This protein binds this small molecule.
Small molecule (SMILES): CC[C@H](O)/C=C/C=C(C)/C=C/C(=O)NC(=O)/C=C/C1=CCN1C(=O)O

Binding-site contacts:
Ligand atom C17 contacts residue MET98 of chain 1.N at 3.6 Å (hydrophobic).
Ligand atom N2 contacts residue PRO66 of chain 1.N at 4.2 Å.
Ligand atom N2 contacts residue GLY67 of chain 1.N at 3.8 Å.
Ligand atom C10 contacts residue GLN34 of chain 1.N at 3.5 Å.
Ligand atom O3 contacts residue MET98 of chain 1.N at 3.4 Å (h-bond).
Ligand atom O1 contacts residue GLN34 of chain 1.N at 2.6 Å (h-bond).
Ligand atom N1 contacts residue SER97 of chain 1.N at 2.2 Å (h-bond).
Ligand atom C16 contacts residue HIS122 of chain 1.N at 3.9 Å.
Ligand atom C12 contacts residue GLY67 of chain 1.N at 4.3 Å.
Ligand atom C15 contacts residue LEU125 of chain 1.N at 3.6 Å (hydrophobic).
Ligand atom C9 contacts residue PRO66 of chain 1.N at 4.0 Å (hydrophobic).
Ligand atom C13 contacts residue LEU125 of chain 1.N at 4.3 Å (hydrophobic).
Ligand atom C15 contacts residue GLY68 of chain 1.N at 4.1 Å.
Ligand atom C16 contacts residue PRO124 of chain 1.N at 3.9 Å (hydrophobic).
Ligand atom C16 contacts residue LEU125 of chain 1.N at 3.9 Å (hydrophobic).
Ligand atom C16 contacts residue ILE70 of chain 1.N at 4.3 Å (hydrophobic).
Ligand atom C9 contacts residue GLN34 of chain 1.N at 3.8 Å.
Ligand atom O3 contacts residue GLY68 of chain 1.N at 2.7 Å (h-bond).
Ligand atom C17 contacts residue SER97 of chain 1.N at 1.3 Å.
Ligand atom C16 contacts residue GLN123 of chain 1.N at 4.2 Å.
Ligand atom N1 contacts residue GLY68 of chain 1.N at 3.9 Å.
Ligand atom C10 contacts residue GLY67 of chain 1.N at 4.4 Å.
Ligand atom C13 contacts residue GLY68 of chain 1.N at 3.4 Å.
Ligand atom N2 contacts residue GLY68 of chain 1.N at 3.8 Å.
Ligand atom C12 contacts residue GLY68 of chain 1.N at 3.6 Å.
Ligand atom C11 contacts residue GLY67 of chain 1.N at 4.3 Å.
Ligand atom C14 contacts residue SER97 of chain 1.N at 3.6 Å.
Ligand atom N1 contacts residue HIS122 of chain 1.N at 3.5 Å.
Ligand atom C16 contacts residue SER97 of chain 1.N at 3.1 Å.
Ligand atom C16 contacts residue MPD1 of chain 1.SB at 3.9 Å.
Ligand atom C14 contacts residue GLY68 of chain 1.N at 3.5 Å.
Ligand atom C14 contacts residue LEU125 of chain 1.N at 4.1 Å (hydrophobic).
Ligand atom O3 contacts residue GLY67 of chain 1.N at 3.2 Å.
Ligand atom C17 contacts residue GLY67 of chain 1.N at 4.2 Å.
Ligand atom O3 contacts residue SER97 of chain 1.N at 2.3 Å (h-bond).
Ligand atom C17 contacts residue GLY68 of chain 1.N at 3.7 Å.
Ligand atom C15 contacts residue SER97 of chain 1.N at 4.2 Å.
Ligand atom C15 contacts residue ILE70 of chain 1.N at 4.3 Å (hydrophobic).
Ligand atom C11 contacts residue GLY68 of chain 1.N at 3.9 Å.
Ligand atom C17 contacts residue HIS122 of chain 1.N at 3.8 Å.

Sequence of chain 1.N:
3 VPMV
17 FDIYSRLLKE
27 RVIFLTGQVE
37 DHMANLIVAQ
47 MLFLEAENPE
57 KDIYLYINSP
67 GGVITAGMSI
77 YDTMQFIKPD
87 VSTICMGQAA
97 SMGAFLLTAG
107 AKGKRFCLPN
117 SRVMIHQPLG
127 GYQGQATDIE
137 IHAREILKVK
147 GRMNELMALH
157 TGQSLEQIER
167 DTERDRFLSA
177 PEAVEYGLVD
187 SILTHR